Binding-site contacts:
Ligand atom N2 contacts residue ASN684 of chain 1.C at 2.9 Å (h-bond).
Ligand atom C3 contacts residue ASN684 of chain 1.C at 3.8 Å.
Ligand atom C5 contacts residue GLN683 of chain 1.C at 4.3 Å.
Ligand atom O7 contacts residue ASN684 of chain 1.C at 4.3 Å.
Ligand atom C4 contacts residue ASN684 of chain 1.C at 4.3 Å.
Ligand atom C1 contacts residue ASN684 of chain 1.C at 1.4 Å.
Ligand atom O6 contacts residue GLN683 of chain 1.C at 3.9 Å.
Ligand atom C5 contacts residue ASN684 of chain 1.C at 3.7 Å.
Ligand atom O5 contacts residue GLN683 of chain 1.C at 4.0 Å.
Ligand atom C7 contacts residue ASN684 of chain 1.C at 3.8 Å.
Ligand atom C6 contacts residue GLN683 of chain 1.C at 3.4 Å.
Ligand atom O5 contacts residue ASN684 of chain 1.C at 2.4 Å (h-bond).
Ligand atom C2 contacts residue ASN684 of chain 1.C at 2.5 Å.

This protein binds this small molecule.
Small molecule (SMILES): CC(=O)N[C@@H]1[C@@H](O)[C@H](O)[C@@H](CO)O[C@H]1O

Sequence of chain 1.C:
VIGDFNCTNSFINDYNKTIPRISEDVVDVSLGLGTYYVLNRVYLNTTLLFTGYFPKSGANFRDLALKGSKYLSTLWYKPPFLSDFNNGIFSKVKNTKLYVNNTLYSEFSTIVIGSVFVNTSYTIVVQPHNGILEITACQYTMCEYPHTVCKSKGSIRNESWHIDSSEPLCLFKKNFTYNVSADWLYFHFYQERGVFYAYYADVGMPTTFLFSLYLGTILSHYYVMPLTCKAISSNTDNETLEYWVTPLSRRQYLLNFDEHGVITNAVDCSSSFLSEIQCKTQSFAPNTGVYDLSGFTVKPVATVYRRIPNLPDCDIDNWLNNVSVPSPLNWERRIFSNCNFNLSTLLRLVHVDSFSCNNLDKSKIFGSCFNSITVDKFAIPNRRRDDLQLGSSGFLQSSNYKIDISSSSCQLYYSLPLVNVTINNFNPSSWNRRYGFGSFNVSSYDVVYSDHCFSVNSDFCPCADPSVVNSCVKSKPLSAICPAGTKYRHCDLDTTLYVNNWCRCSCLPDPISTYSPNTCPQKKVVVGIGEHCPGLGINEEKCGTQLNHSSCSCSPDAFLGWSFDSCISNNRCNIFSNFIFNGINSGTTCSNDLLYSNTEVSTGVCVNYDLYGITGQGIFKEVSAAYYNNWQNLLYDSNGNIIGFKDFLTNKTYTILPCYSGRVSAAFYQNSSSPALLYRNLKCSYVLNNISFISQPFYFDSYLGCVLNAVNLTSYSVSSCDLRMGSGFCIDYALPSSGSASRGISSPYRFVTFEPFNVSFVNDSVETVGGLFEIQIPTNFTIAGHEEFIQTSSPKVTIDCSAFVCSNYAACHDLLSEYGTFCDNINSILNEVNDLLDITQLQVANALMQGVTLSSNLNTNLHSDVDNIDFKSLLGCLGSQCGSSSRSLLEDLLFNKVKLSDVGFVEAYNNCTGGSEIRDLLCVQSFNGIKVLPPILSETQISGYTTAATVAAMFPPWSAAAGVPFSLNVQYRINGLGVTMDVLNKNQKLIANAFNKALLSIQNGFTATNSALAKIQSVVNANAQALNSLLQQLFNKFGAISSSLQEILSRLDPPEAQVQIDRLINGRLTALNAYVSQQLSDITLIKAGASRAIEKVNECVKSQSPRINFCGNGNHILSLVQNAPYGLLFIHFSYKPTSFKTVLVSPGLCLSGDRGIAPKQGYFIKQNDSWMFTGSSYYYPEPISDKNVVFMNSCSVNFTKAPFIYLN